Binding-site contacts:
Ligand atom O7 contacts residue VAL153 of chain 50.D at 3.3 Å.
Ligand atom O6 contacts residue HIS158 of chain 50.D at 4.2 Å.
Ligand atom O6 contacts residue GLY157 of chain 50.D at 3.1 Å.
Ligand atom O6 contacts residue ASN154 of chain 50.D at 4.2 Å.
Ligand atom O5 contacts residue HIS158 of chain 50.D at 3.5 Å.
Ligand atom C7 contacts residue ASN154 of chain 50.D at 3.2 Å.
Ligand atom C4 contacts residue ASN154 of chain 50.D at 4.3 Å.
Ligand atom C6 contacts residue HIS158 of chain 50.D at 4.3 Å.
Ligand atom O3 contacts residue HIS148 of chain 50.D at 3.7 Å.
Ligand atom C3 contacts residue ASN154 of chain 50.D at 3.8 Å.
Ligand atom C8 contacts residue VAL153 of chain 50.D at 3.2 Å (hydrophobic).
Ligand atom C1 contacts residue ASN154 of chain 50.D at 1.4 Å.
Ligand atom C2 contacts residue ASN154 of chain 50.D at 2.5 Å.
Ligand atom C3 contacts residue HIS158 of chain 50.D at 4.4 Å.
Ligand atom C1 contacts residue HIS158 of chain 50.D at 3.9 Å.
Ligand atom C2 contacts residue HIS158 of chain 50.D at 3.7 Å.
Ligand atom C6 contacts residue GLY157 of chain 50.D at 3.9 Å.
Ligand atom O7 contacts residue ASN154 of chain 50.D at 4.2 Å.
Ligand atom C7 contacts residue SER149 of chain 50.D at 4.4 Å.
Ligand atom O7 contacts residue GLY150 of chain 50.D at 3.4 Å.
Ligand atom N2 contacts residue ASN154 of chain 50.D at 2.8 Å (h-bond).
Ligand atom C4 contacts residue HIS158 of chain 50.D at 4.1 Å.
Ligand atom C7 contacts residue VAL153 of chain 50.D at 3.6 Å (hydrophobic).
Ligand atom C8 contacts residue ASN154 of chain 50.D at 3.1 Å.
Ligand atom O5 contacts residue ASN154 of chain 50.D at 2.4 Å (h-bond).
Ligand atom C5 contacts residue ASN154 of chain 50.D at 3.7 Å.
Ligand atom C5 contacts residue HIS158 of chain 50.D at 4.2 Å.
Ligand atom O7 contacts residue SER149 of chain 50.D at 3.4 Å (h-bond).

The protein below binds the small molecule below.
Small molecule (SMILES): CC(=O)N[C@@H]1[C@@H](O)[C@H](O)[C@@H](CO)O[C@H]1O

Sequence of chain 50.D:
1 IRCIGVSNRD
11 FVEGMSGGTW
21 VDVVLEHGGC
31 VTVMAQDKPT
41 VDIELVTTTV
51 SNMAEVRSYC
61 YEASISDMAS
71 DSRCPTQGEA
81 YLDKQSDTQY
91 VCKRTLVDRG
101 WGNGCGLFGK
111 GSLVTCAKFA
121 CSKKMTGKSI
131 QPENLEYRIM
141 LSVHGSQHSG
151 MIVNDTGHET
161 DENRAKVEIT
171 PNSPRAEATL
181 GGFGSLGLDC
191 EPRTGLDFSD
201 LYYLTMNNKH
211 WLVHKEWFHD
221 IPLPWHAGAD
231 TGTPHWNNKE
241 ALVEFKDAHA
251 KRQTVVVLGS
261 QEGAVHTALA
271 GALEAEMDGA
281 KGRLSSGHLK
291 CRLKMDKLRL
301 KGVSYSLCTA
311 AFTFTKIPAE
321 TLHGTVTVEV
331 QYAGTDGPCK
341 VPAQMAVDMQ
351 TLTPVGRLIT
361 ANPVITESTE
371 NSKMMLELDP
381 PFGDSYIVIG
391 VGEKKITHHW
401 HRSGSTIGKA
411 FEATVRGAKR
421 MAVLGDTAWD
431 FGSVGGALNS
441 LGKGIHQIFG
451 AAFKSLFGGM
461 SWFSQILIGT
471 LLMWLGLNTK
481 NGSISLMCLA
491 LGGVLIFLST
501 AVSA